A protein and the small-molecule ligand that binds it are described below.
Small molecule (SMILES): CC(=O)N[C@H]1[C@H](O[C@H]2[C@H](O)[C@@H](NC(C)=O)CO[C@@H]2CO)O[C@H](CO)[C@@H](O)[C@@H]1O

Binding-site contacts:
Ligand atom N2 contacts residue ASN331 of chain 1.B at 2.9 Å (h-bond).
Ligand atom C7 contacts residue ASN331 of chain 1.B at 4.0 Å.
Ligand atom C4 contacts residue ASN331 of chain 1.B at 4.4 Å.
Ligand atom C1 contacts residue ASN331 of chain 1.B at 1.5 Å.
Ligand atom C3 contacts residue ASN331 of chain 1.B at 3.9 Å.
Ligand atom O5 contacts residue ASN331 of chain 1.B at 2.5 Å (h-bond).
Ligand atom C2 contacts residue ASN331 of chain 1.B at 2.6 Å.
Ligand atom C5 contacts residue ASN331 of chain 1.B at 3.7 Å.

Sequence of chain 1.B:
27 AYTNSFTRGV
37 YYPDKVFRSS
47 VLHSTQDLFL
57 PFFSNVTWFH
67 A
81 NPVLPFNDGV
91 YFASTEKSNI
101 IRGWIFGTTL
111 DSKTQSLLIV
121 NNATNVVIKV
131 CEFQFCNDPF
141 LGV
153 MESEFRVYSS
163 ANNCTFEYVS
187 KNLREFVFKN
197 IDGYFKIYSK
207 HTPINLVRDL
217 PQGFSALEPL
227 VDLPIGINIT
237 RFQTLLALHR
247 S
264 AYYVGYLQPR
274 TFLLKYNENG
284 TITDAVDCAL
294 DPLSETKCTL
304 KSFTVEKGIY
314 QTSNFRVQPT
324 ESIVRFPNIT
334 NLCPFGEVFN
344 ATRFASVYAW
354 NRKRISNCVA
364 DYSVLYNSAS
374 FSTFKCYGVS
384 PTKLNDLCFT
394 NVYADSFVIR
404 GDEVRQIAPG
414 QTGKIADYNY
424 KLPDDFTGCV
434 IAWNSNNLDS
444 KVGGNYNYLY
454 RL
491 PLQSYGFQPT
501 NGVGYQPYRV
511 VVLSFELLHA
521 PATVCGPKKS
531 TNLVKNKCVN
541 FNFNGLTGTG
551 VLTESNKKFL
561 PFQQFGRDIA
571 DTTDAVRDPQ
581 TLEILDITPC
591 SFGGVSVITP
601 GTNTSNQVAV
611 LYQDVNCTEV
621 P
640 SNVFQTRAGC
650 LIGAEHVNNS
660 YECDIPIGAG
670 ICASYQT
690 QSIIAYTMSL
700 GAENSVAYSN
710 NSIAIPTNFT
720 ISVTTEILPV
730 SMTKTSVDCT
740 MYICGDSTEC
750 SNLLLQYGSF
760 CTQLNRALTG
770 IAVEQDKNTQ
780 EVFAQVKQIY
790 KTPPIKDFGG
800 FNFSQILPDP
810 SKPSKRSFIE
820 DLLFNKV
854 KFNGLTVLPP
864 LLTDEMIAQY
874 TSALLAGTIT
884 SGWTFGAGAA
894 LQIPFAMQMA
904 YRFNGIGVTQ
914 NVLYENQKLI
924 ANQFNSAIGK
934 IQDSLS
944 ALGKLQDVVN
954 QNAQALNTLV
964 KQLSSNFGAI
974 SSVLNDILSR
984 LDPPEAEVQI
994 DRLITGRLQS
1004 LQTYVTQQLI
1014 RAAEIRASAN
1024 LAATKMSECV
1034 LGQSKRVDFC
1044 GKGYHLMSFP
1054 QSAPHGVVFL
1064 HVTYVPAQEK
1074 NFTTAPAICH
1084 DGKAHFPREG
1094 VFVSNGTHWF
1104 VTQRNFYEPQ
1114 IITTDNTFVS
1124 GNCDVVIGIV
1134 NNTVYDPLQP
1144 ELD